Sequence of chain 1.D:
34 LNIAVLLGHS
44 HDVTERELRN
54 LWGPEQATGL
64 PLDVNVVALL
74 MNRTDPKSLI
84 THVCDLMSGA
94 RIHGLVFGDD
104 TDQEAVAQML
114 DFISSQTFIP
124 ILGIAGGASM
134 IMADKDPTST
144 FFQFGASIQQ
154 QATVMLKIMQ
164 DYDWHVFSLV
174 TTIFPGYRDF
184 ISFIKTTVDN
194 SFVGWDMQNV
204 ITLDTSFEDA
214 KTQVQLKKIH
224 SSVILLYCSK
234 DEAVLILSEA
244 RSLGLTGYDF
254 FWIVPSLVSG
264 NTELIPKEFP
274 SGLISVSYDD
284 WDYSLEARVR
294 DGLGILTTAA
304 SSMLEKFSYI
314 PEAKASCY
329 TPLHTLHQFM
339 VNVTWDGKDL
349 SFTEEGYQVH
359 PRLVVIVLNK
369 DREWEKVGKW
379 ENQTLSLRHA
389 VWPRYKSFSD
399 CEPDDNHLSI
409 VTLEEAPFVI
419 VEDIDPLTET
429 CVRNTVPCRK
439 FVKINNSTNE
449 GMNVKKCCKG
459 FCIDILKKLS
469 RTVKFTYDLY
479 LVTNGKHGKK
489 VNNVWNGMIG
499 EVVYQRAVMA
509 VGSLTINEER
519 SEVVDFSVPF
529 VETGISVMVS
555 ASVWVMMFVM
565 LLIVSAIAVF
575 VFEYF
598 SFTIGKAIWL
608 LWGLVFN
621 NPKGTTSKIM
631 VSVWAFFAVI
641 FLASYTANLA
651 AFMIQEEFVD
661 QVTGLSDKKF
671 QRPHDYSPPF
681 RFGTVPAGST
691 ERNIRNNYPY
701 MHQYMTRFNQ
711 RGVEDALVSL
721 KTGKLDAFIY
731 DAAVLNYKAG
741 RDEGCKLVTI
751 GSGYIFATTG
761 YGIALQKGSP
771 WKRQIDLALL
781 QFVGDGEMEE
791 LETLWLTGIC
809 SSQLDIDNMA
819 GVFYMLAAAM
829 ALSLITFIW

Binding-site contacts:
Ligand atom O7 contacts residue ASN443 of chain 1.D at 3.0 Å (h-bond).
Ligand atom C3 contacts residue ASN443 of chain 1.D at 3.8 Å.
Ligand atom C5 contacts residue ILE442 of chain 1.D at 4.3 Å (hydrophobic).
Ligand atom O6 contacts residue ILE442 of chain 1.D at 4.0 Å.
Ligand atom O7 contacts residue NAG1 of chain 1.JA at 3.8 Å.
Ligand atom C2 contacts residue NAG1 of chain 1.JA at 4.4 Å.
Ligand atom C6 contacts residue ILE442 of chain 1.D at 4.4 Å (hydrophobic).
Ligand atom O5 contacts residue ASN443 of chain 1.D at 2.4 Å (h-bond).
Ligand atom C1 contacts residue ILE442 of chain 1.D at 3.8 Å (hydrophobic).
Ligand atom C5 contacts residue ASN443 of chain 1.D at 3.7 Å.
Ligand atom N2 contacts residue ASN443 of chain 1.D at 2.9 Å (h-bond).
Ligand atom C7 contacts residue ASN443 of chain 1.D at 3.3 Å.
Ligand atom O5 contacts residue ILE442 of chain 1.D at 3.2 Å (h-bond).
Ligand atom C2 contacts residue ASN443 of chain 1.D at 2.5 Å.
Ligand atom C1 contacts residue ASN443 of chain 1.D at 1.4 Å.
Ligand atom C4 contacts residue ASN443 of chain 1.D at 4.3 Å.
Ligand atom O5 contacts residue NAG1 of chain 1.JA at 4.4 Å.

The small molecule below binds the protein below.
Small molecule (SMILES): CC(=O)N[C@@H]1[C@@H](O)[C@H](O)[C@@H](CO)O[C@H]1O